Sequence of chain 1.A:
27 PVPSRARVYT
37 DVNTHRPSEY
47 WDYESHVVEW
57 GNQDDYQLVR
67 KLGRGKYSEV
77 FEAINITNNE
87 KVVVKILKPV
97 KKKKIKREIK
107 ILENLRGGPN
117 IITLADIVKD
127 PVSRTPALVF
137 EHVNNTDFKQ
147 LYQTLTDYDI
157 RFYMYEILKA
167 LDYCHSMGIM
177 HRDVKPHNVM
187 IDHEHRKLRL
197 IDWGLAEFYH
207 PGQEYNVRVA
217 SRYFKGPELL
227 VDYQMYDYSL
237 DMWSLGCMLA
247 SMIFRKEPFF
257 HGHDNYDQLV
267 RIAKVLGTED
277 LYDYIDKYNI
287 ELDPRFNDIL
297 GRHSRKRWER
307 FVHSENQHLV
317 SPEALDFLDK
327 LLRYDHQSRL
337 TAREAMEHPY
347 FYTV

Binding-site contacts:
Ligand atom C23 contacts residue ILE187 of chain 1.A at 3.8 Å (hydrophobic).
Ligand atom C13 contacts residue PRO182 of chain 1.A at 3.7 Å (hydrophobic).
Ligand atom C7 contacts residue MET248 of chain 1.A at 3.8 Å (hydrophobic).
Ligand atom CL1 contacts residue VAL185 of chain 1.A at 3.3 Å.
Ligand atom N contacts residue VAL185 of chain 1.A at 3.0 Å (h-bond).
Ligand atom C12 contacts residue VAL185 of chain 1.A at 3.4 Å (hydrophobic).
Ligand atom C14 contacts residue HIS183 of chain 1.A at 3.4 Å.
Ligand atom C12 contacts residue PHE144 of chain 1.A at 3.7 Å (hydrophobic).
Ligand atom CL1 contacts residue MET244 of chain 1.A at 3.7 Å.
Ligand atom C17 contacts residue ASN141 of chain 1.A at 3.4 Å.
Ligand atom C4 contacts residue MET244 of chain 1.A at 3.8 Å (hydrophobic).
Ligand atom C12 contacts residue PRO182 of chain 1.A at 4.0 Å (hydrophobic).
Ligand atom C15 contacts residue HIS183 of chain 1.A at 3.5 Å.
Ligand atom C6 contacts residue MET248 of chain 1.A at 3.7 Å (hydrophobic).
Ligand atom C11 contacts residue VAL185 of chain 1.A at 3.9 Å (hydrophobic).
Ligand atom C22 contacts residue VAL185 of chain 1.A at 3.5 Å (hydrophobic).
Ligand atom C5 contacts residue MET244 of chain 1.A at 3.2 Å (hydrophobic).
Ligand atom C22 contacts residue PRO182 of chain 1.A at 4.0 Å (hydrophobic).
Ligand atom C contacts residue LEU151 of chain 1.A at 3.8 Å (hydrophobic).
Ligand atom C11 contacts residue PRO182 of chain 1.A at 4.1 Å (hydrophobic).
Ligand atom CL contacts residue VAL76 of chain 1.A at 3.7 Å.
Ligand atom C1 contacts residue TYR159 of chain 1.A at 4.0 Å (hydrophobic).
Ligand atom C4 contacts residue MET248 of chain 1.A at 3.5 Å (hydrophobic).
Ligand atom N contacts residue PRO182 of chain 1.A at 2.9 Å (h-bond).
Ligand atom C14 contacts residue VAL185 of chain 1.A at 3.7 Å (hydrophobic).
Ligand atom C10 contacts residue PHE144 of chain 1.A at 3.5 Å (hydrophobic).
Ligand atom C5 contacts residue MET248 of chain 1.A at 3.7 Å (hydrophobic).
Ligand atom CL1 contacts residue ILE187 of chain 1.A at 3.9 Å.
Ligand atom N1 contacts residue ASN141 of chain 1.A at 3.4 Å (h-bond).
Ligand atom CL1 contacts residue ILE163 of chain 1.A at 3.6 Å.
Ligand atom C6 contacts residue MET244 of chain 1.A at 3.6 Å (hydrophobic).
Ligand atom N2 contacts residue HIS183 of chain 1.A at 2.9 Å (h-bond).
Ligand atom C9 contacts residue MET248 of chain 1.A at 4.1 Å (hydrophobic).
Ligand atom C11 contacts residue PHE144 of chain 1.A at 4.1 Å (hydrophobic).
Ligand atom C14 contacts residue PRO182 of chain 1.A at 3.4 Å (hydrophobic).
Ligand atom C3 contacts residue MET248 of chain 1.A at 3.9 Å (hydrophobic).
Ligand atom C1 contacts residue ILE187 of chain 1.A at 4.0 Å (hydrophobic).
Ligand atom C16 contacts residue ASN141 of chain 1.A at 3.6 Å.
Ligand atom C22 contacts residue ILE187 of chain 1.A at 3.6 Å (hydrophobic).
Ligand atom C13 contacts residue VAL185 of chain 1.A at 3.2 Å (hydrophobic).

This small molecule binds to this protein.
Small molecule (SMILES): CCc1ccccc1-c1ccc(CNCCc2nc3cc(Cl)ccc3[nH]2)cc1Cl